Binding-site contacts:
Ligand atom N3B contacts residue GLY13 of chain 6.A at 3.1 Å (h-bond).
Ligand atom O1G contacts residue TYR32 of chain 6.A at 2.5 Å (h-bond).
Ligand atom O3' contacts residue ASP30 of chain 6.A at 2.9 Å (salt-bridge).
Ligand atom O3G contacts residue GLY12 of chain 6.A at 3.5 Å.
Ligand atom O3G contacts residue GLY60 of chain 6.A at 2.8 Å (h-bond).
Ligand atom O1B contacts residue GLY15 of chain 6.A at 3.0 Å (h-bond).
Ligand atom N2 contacts residue LEU120 of chain 6.A at 3.5 Å.
Ligand atom N7 contacts residue ASN116 of chain 6.A at 3.1 Å (h-bond).
Ligand atom O3G contacts residue LYS16 of chain 6.A at 2.6 Å (salt-bridge).
Ligand atom O1B contacts residue VAL14 of chain 6.A at 3.2 Å (h-bond).
Ligand atom O2' contacts residue ASP30 of chain 6.A at 3.1 Å (salt-bridge).
Ligand atom O6 contacts residue ASP119 of chain 6.A at 3.5 Å (salt-bridge).
Ligand atom O6 contacts residue ALA146 of chain 6.A at 2.8 Å (h-bond).
Ligand atom O2B contacts residue LYS16 of chain 6.A at 3.5 Å (salt-bridge).
Ligand atom N2 contacts residue ASP119 of chain 6.A at 2.9 Å (salt-bridge).
Ligand atom O2' contacts residue PHE28 of chain 6.A at 3.2 Å.
Ligand atom N3B contacts residue MG1 of chain 6.C at 3.4 Å.
Ligand atom O1A contacts residue ALA18 of chain 6.A at 2.8 Å (h-bond).
Ligand atom O1G contacts residue PRO34 of chain 6.A at 3.5 Å.
Ligand atom O6 contacts residue SER145 of chain 6.A at 3.4 Å.
Ligand atom O2A contacts residue TYR32 of chain 6.A at 3.4 Å.
Ligand atom N3B contacts residue TYR32 of chain 6.A at 3.5 Å.
Ligand atom PG contacts residue MG1 of chain 6.C at 3.2 Å.
Ligand atom O6 contacts residue ASN116 of chain 6.A at 3.3 Å (h-bond).
Ligand atom C2' contacts residue VAL29 of chain 6.A at 3.4 Å (hydrophobic).
Ligand atom O1A contacts residue SER17 of chain 6.A at 3.4 Å (h-bond).
Ligand atom O2B contacts residue SER17 of chain 6.A at 2.9 Å (h-bond).
Ligand atom PB contacts residue MG1 of chain 6.C at 3.3 Å.
Ligand atom O4' contacts residue LYS117 of chain 6.A at 3.2 Å (salt-bridge).
Ligand atom O2G contacts residue THR35 of chain 6.A at 2.9 Å (h-bond).
Ligand atom O2B contacts residue MG1 of chain 6.C at 2.1 Å.
Ligand atom O1B contacts residue LYS16 of chain 6.A at 2.8 Å (salt-bridge).
Ligand atom O6 contacts residue LYS117 of chain 6.A at 3.4 Å.
Ligand atom O3A contacts residue GLY15 of chain 6.A at 3.2 Å (h-bond).
Ligand atom C3' contacts residue GLU31 of chain 6.A at 3.4 Å.
Ligand atom O2G contacts residue MG1 of chain 6.C at 2.1 Å.
Ligand atom N1 contacts residue ASP119 of chain 6.A at 2.8 Å (salt-bridge).
Ligand atom O2' contacts residue VAL29 of chain 6.A at 2.6 Å (h-bond).
Ligand atom O1A contacts residue GLY15 of chain 6.A at 3.2 Å.
Ligand atom O1B contacts residue GLY13 of chain 6.A at 3.5 Å (h-bond).

Sequence of chain 6.A:
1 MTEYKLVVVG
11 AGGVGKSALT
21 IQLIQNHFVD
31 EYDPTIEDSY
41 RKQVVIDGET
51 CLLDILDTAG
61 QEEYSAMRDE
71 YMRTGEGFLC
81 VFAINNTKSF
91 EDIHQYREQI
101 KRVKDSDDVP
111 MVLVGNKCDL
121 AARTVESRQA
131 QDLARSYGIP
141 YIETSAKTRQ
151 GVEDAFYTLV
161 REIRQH

The protein below binds the small molecule below.
Small molecule (SMILES): Nc1nc2c(ncn2[C@@H]2O[C@H](CO[P](=O)(O)O[P](=O)(O)NP(=O)(O)O)[C@@H](O)[C@H]2O)c(=O)[nH]1